The small molecule below binds the protein below.
Small molecule (SMILES): CC[C@H](C)[C@@H](C=O)NC(=O)[C@H](CO)NC(=O)[C@H](CCCCN)NC(=O)[C@@H](N)C(C)C

Binding-site contacts:
Ligand atom CD1 contacts residue THR349 of chain 51.A at 4.3 Å.
Ligand atom CG2 contacts residue PHE71 of chain 51.A at 4.0 Å (hydrophobic).

Sequence of chain 51.A:
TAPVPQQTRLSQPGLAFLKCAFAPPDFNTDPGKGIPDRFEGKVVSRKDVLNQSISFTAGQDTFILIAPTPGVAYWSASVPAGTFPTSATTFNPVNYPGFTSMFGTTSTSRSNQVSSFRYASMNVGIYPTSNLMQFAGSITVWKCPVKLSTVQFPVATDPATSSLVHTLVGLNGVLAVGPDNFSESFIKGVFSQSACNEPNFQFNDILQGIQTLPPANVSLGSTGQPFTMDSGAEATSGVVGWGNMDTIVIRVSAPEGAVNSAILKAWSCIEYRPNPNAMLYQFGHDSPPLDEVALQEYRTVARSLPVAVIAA